A protein and the small-molecule ligand that binds it are described below.
Small molecule (SMILES): Nc1nc2c(ncn2[C@@H]2O[C@H](CO[P](=O)(O)C[P](=O)(O)OP(=O)(O)O)[C@@H](O)[C@H]2O)c(=O)[nH]1

Binding-site contacts:
Ligand atom O3G contacts residue GLY98 of chain 1.A at 2.9 Å (h-bond).
Ligand atom C2 contacts residue TYR222 of chain 1.A at 3.6 Å (hydrophobic).
Ligand atom O2G contacts residue MG1 of chain 1.N at 2.7 Å.
Ligand atom C2 contacts residue ASN204 of chain 1.A at 3.6 Å.
Ligand atom O6 contacts residue ASN226 of chain 1.A at 3.3 Å (h-bond).
Ligand atom N2 contacts residue VAL169 of chain 1.A at 3.7 Å.
Ligand atom C4 contacts residue TYR222 of chain 1.A at 3.6 Å (hydrophobic).
Ligand atom O3' contacts residue ASP177 of chain 1.A at 3.6 Å.
Ligand atom N9 contacts residue TYR222 of chain 1.A at 3.6 Å.
Ligand atom N2 contacts residue ASN226 of chain 1.A at 3.6 Å.
Ligand atom N2 contacts residue ASN204 of chain 1.A at 3.1 Å (h-bond).
Ligand atom O1B contacts residue GLN11 of chain 1.A at 3.5 Å (h-bond).
Ligand atom C3A contacts residue MG1 of chain 1.N at 3.4 Å.
Ligand atom O5' contacts residue SER138 of chain 1.A at 3.4 Å (h-bond).
Ligand atom O2B contacts residue GLY141 of chain 1.A at 3.5 Å.
Ligand atom N3 contacts residue ASN204 of chain 1.A at 3.4 Å (h-bond).
Ligand atom C5 contacts residue TYR222 of chain 1.A at 3.3 Å (hydrophobic).
Ligand atom O3G contacts residue ALA97 of chain 1.A at 3.3 Å.
Ligand atom O3B contacts residue GLY142 of chain 1.A at 3.0 Å (h-bond).
Ligand atom O2B contacts residue GLY144 of chain 1.A at 3.3 Å (h-bond).
Ligand atom PB contacts residue MG1 of chain 1.N at 3.7 Å.
Ligand atom O4' contacts residue SER138 of chain 1.A at 3.2 Å (h-bond).
Ligand atom O2A contacts residue GLN11 of chain 1.A at 2.8 Å (h-bond).
Ligand atom O1A contacts residue GLN11 of chain 1.A at 3.5 Å.
Ligand atom O3G contacts residue GLY142 of chain 1.A at 3.6 Å (h-bond).
Ligand atom O6 contacts residue GLN15 of chain 1.A at 3.1 Å (h-bond).
Ligand atom O1B contacts residue GLY10 of chain 1.A at 3.6 Å.
Ligand atom N1 contacts residue ASN226 of chain 1.A at 3.1 Å (h-bond).
Ligand atom O3G contacts residue ASN99 of chain 1.A at 2.9 Å (h-bond).
Ligand atom N1 contacts residue TYR222 of chain 1.A at 3.3 Å.
Ligand atom O1B contacts residue MG1 of chain 1.N at 3.0 Å.
Ligand atom O2A contacts residue CYS12 of chain 1.A at 3.3 Å (h-bond).
Ligand atom O3B contacts residue THR143 of chain 1.A at 3.1 Å (h-bond).
Ligand atom C6 contacts residue TYR222 of chain 1.A at 3.1 Å (hydrophobic).
Ligand atom N7 contacts residue TYR222 of chain 1.A at 3.7 Å.
Ligand atom O3B contacts residue GLY141 of chain 1.A at 3.6 Å.
Ligand atom O3' contacts residue GLU181 of chain 1.A at 3.4 Å (salt-bridge).
Ligand atom O6 contacts residue TYR222 of chain 1.A at 3.2 Å.
Ligand atom O1G contacts residue ASN99 of chain 1.A at 2.7 Å (h-bond).
Ligand atom C8 contacts residue TYR222 of chain 1.A at 3.7 Å (hydrophobic).

Sequence of chain 1.A:
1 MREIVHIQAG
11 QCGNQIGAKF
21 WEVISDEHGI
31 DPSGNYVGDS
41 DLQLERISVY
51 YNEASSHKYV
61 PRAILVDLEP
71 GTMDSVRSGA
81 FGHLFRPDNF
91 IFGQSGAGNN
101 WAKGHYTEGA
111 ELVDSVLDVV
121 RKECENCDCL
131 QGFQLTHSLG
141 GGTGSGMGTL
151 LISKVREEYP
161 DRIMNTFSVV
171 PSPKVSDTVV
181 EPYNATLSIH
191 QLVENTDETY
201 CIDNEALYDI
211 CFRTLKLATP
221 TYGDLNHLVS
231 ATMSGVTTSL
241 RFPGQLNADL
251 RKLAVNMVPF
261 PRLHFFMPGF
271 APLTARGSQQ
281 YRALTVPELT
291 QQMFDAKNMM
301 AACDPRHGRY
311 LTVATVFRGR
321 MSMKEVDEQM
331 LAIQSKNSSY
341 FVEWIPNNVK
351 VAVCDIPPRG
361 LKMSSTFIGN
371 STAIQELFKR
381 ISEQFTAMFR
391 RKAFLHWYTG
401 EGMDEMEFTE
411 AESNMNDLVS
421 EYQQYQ